Binding-site contacts:
Ligand atom O6 contacts residue PHE175 of chain 1.A at 3.2 Å.
Ligand atom C6 contacts residue TRP239 of chain 1.A at 3.5 Å (hydrophobic).
Ligand atom OAB contacts residue LEU263 of chain 1.A at 3.4 Å.
Ligand atom C6 contacts residue THR184 of chain 1.A at 3.3 Å.
Ligand atom CAG contacts residue GLY174 of chain 1.A at 4.1 Å.
Ligand atom O5 contacts residue HIS172 of chain 1.A at 3.4 Å (h-bond).
Ligand atom C4 contacts residue HIS172 of chain 1.A at 3.9 Å.
Ligand atom CAH contacts residue LEU269 of chain 1.A at 3.5 Å (hydrophobic).
Ligand atom CAJ contacts residue LEU269 of chain 1.A at 3.9 Å (hydrophobic).
Ligand atom CAL contacts residue PRO173 of chain 1.A at 4.1 Å (hydrophobic).
Ligand atom CAK contacts residue PHE175 of chain 1.A at 3.4 Å (hydrophobic).
Ligand atom OAB contacts residue PRO173 of chain 1.A at 4.1 Å.
Ligand atom CAL contacts residue HIS172 of chain 1.A at 4.1 Å.
Ligand atom O4 contacts residue HIS172 of chain 1.A at 2.8 Å (h-bond).
Ligand atom C1 contacts residue HIS172 of chain 1.A at 4.0 Å.
Ligand atom O5 contacts residue PHE175 of chain 1.A at 3.9 Å.
Ligand atom CAJ contacts residue LEU268 of chain 1.A at 3.6 Å (hydrophobic).
Ligand atom CAK contacts residue HIS172 of chain 1.A at 3.7 Å.
Ligand atom O3 contacts residue UDP1 of chain 1.K at 3.2 Å (h-bond).
Ligand atom C3 contacts residue TRP239 of chain 1.A at 3.7 Å (hydrophobic).
Ligand atom C4 contacts residue GLU242 of chain 1.A at 3.4 Å.
Ligand atom C5 contacts residue HIS172 of chain 1.A at 4.0 Å.
Ligand atom CAA contacts residue LEU205 of chain 1.A at 3.3 Å (hydrophobic).
Ligand atom CAO contacts residue ASP265 of chain 1.A at 3.9 Å.
Ligand atom C6 contacts residue PHE175 of chain 1.A at 4.1 Å (hydrophobic).
Ligand atom C2 contacts residue HIS172 of chain 1.A at 4.0 Å.
Ligand atom CAA contacts residue HIS172 of chain 1.A at 3.6 Å.
Ligand atom CAI contacts residue HIS172 of chain 1.A at 3.4 Å.
Ligand atom CAK contacts residue GLY174 of chain 1.A at 4.2 Å.
Ligand atom C4 contacts residue TRP239 of chain 1.A at 3.6 Å (hydrophobic).
Ligand atom OAP contacts residue HIS172 of chain 1.A at 3.6 Å.
Ligand atom C5 contacts residue GLU242 of chain 1.A at 4.1 Å.
Ligand atom C6 contacts residue GLU242 of chain 1.A at 3.5 Å.
Ligand atom CAI contacts residue GLY174 of chain 1.A at 3.4 Å.
Ligand atom O1 contacts residue HIS172 of chain 1.A at 3.9 Å.
Ligand atom C5 contacts residue TRP239 of chain 1.A at 3.6 Å (hydrophobic).
Ligand atom O6 contacts residue TRP239 of chain 1.A at 3.5 Å (h-bond).
Ligand atom O6 contacts residue THR184 of chain 1.A at 2.7 Å (h-bond).
Ligand atom O4 contacts residue GLU242 of chain 1.A at 2.7 Å (salt-bridge).
Ligand atom C6 contacts residue TYR203 of chain 1.A at 3.8 Å (hydrophobic).

This small molecule binds to this protein.
Small molecule (SMILES): COC(=O)CCCCCCCCO[C@@H]1O[C@H](CO)[C@H](O)[C@H](O)[C@H]1O

Sequence of chain 1.A:
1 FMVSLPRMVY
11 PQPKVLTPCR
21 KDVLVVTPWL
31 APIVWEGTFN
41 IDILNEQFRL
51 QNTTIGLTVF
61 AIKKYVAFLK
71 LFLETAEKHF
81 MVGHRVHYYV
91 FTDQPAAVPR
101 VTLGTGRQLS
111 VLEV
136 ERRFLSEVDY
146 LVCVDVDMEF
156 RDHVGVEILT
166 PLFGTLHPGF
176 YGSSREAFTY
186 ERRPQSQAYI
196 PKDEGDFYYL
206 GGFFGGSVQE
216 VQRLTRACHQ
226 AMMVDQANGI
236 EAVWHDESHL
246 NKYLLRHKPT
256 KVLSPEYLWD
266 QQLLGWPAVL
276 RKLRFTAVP